Sequence of chain 1.C:
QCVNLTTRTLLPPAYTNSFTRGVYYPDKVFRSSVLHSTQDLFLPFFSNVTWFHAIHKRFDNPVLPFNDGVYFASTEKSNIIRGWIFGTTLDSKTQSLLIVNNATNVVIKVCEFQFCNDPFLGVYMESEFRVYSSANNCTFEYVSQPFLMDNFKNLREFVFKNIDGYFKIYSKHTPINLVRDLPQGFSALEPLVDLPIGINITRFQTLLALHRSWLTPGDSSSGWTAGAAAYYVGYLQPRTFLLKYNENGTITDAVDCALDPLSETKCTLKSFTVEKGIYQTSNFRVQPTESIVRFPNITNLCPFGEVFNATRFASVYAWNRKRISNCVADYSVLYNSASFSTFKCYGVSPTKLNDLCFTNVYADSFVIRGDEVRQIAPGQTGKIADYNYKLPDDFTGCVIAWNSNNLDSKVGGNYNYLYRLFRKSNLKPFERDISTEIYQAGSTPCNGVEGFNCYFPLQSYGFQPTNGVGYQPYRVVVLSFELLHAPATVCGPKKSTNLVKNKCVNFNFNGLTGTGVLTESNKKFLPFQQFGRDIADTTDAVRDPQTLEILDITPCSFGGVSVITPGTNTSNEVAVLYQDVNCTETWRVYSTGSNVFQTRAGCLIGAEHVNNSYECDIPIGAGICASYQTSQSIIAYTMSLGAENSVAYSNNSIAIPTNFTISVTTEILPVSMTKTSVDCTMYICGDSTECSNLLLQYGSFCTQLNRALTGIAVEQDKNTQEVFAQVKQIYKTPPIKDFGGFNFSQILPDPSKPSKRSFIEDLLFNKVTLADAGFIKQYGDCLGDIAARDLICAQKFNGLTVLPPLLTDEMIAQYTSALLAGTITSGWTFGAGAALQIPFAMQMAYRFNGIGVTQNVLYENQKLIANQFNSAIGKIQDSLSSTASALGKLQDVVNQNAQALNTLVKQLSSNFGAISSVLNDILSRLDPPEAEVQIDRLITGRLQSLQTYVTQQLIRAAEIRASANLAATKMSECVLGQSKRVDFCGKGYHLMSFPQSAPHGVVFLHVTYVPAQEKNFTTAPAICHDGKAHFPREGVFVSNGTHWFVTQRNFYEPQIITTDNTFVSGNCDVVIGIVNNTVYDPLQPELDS

Sequence of chain 1.A:
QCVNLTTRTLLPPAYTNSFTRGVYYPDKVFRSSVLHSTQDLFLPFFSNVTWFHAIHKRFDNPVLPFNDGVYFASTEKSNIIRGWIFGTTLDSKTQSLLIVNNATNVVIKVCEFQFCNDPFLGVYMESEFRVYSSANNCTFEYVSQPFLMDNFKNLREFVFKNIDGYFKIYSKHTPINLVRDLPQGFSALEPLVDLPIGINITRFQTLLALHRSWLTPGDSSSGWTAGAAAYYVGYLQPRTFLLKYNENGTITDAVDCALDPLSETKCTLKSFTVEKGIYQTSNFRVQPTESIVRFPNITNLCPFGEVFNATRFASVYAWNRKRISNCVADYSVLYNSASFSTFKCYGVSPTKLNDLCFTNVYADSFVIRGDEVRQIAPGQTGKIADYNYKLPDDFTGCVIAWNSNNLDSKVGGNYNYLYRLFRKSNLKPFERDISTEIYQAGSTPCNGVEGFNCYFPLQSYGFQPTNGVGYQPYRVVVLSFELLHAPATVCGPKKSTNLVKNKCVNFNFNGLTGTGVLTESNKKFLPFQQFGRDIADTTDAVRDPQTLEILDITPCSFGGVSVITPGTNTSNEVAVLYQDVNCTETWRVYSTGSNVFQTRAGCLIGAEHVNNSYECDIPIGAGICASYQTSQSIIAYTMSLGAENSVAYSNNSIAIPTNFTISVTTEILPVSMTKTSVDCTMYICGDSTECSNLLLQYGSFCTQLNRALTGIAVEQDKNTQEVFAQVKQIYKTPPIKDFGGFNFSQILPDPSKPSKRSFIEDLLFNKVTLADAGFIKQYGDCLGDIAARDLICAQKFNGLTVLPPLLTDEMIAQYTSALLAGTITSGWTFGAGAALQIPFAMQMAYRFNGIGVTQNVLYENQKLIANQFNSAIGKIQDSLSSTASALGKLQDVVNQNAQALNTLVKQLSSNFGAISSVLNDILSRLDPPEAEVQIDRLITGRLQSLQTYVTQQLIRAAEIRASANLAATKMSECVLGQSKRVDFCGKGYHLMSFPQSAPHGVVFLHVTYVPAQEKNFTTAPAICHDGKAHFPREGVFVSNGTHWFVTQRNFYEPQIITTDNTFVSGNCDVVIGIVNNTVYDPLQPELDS

This small molecule binds to this protein.
Small molecule (SMILES): CC(=O)N[C@@H]1[C@@H](O)[C@H](O)[C@@H](CO)O[C@H]1O

Binding-site contacts:
Ligand atom C1 contacts residue GLN895 of chain 1.A at 4.1 Å.
Ligand atom N2 contacts residue GLN895 of chain 1.A at 4.3 Å.
Ligand atom C5 contacts residue ALA706 of chain 1.C at 3.8 Å (hydrophobic).
Ligand atom C2 contacts residue ASN1074 of chain 1.C at 2.5 Å.
Ligand atom C7 contacts residue ASN1074 of chain 1.C at 3.0 Å.
Ligand atom C5 contacts residue ASN1074 of chain 1.C at 3.6 Å.
Ligand atom O7 contacts residue ASN1074 of chain 1.C at 3.7 Å.
Ligand atom C8 contacts residue GLU1072 of chain 1.C at 3.5 Å.
Ligand atom C1 contacts residue ASN1074 of chain 1.C at 1.4 Å.
Ligand atom C4 contacts residue ASN1074 of chain 1.C at 4.2 Å.
Ligand atom O5 contacts residue ALA706 of chain 1.C at 4.3 Å.
Ligand atom O5 contacts residue ASN1074 of chain 1.C at 2.3 Å (h-bond).
Ligand atom N2 contacts residue ASN1074 of chain 1.C at 2.7 Å (h-bond).
Ligand atom C3 contacts residue ASN1074 of chain 1.C at 3.8 Å.
Ligand atom C1 contacts residue ALA706 of chain 1.C at 4.3 Å (hydrophobic).
Ligand atom C8 contacts residue ASN1074 of chain 1.C at 3.4 Å.